Binding-site contacts:
Ligand atom O1P contacts residue TYR135 of chain 2.A at 3.7 Å.
Ligand atom O contacts residue LYS127 of chain 2.A at 3.8 Å.
Ligand atom CA contacts residue ASN231 of chain 2.A at 3.7 Å.
Ligand atom CD contacts residue GLU187 of chain 2.A at 3.5 Å.
Ligand atom CB contacts residue ASN231 of chain 2.A at 3.5 Å.
Ligand atom NH2 contacts residue ARG65 of chain 2.A at 3.0 Å (salt-bridge).
Ligand atom O2P contacts residue TYR135 of chain 2.A at 2.5 Å (h-bond).
Ligand atom N contacts residue ASN231 of chain 2.A at 2.7 Å (h-bond).
Ligand atom P contacts residue TYR135 of chain 2.A at 3.7 Å.
Ligand atom CG contacts residue ASN231 of chain 2.A at 3.7 Å.
Ligand atom NH2 contacts residue VAL183 of chain 2.A at 3.9 Å.
Ligand atom NE contacts residue ARG65 of chain 2.A at 3.8 Å.
Ligand atom CB contacts residue ASN231 of chain 2.A at 3.7 Å.
Ligand atom N contacts residue LEU234 of chain 2.A at 3.8 Å.
Ligand atom CE contacts residue LEU227 of chain 2.A at 3.6 Å (hydrophobic).
Ligand atom C contacts residue ASN231 of chain 2.A at 3.5 Å.
Ligand atom C contacts residue ASN180 of chain 2.A at 3.2 Å.
Ligand atom CZ contacts residue ARG65 of chain 2.A at 3.5 Å.
Ligand atom NE contacts residue GLU187 of chain 2.A at 2.8 Å (salt-bridge).
Ligand atom CB contacts residue ASN180 of chain 2.A at 3.6 Å.
Ligand atom P contacts residue ARG61 of chain 2.A at 3.7 Å.
Ligand atom NH2 contacts residue ARG134 of chain 2.A at 3.8 Å.
Ligand atom C contacts residue LYS127 of chain 2.A at 3.5 Å.
Ligand atom CA contacts residue ASN180 of chain 2.A at 3.4 Å.
Ligand atom O contacts residue ASN231 of chain 2.A at 3.1 Å (h-bond).
Ligand atom C contacts residue ASN180 of chain 2.A at 3.5 Å.
Ligand atom O contacts residue ASN180 of chain 2.A at 2.9 Å (h-bond).
Ligand atom CA contacts residue LEU179 of chain 2.A at 3.9 Å (hydrophobic).
Ligand atom CZ contacts residue GLU187 of chain 2.A at 3.3 Å.
Ligand atom CA contacts residue ASN180 of chain 2.A at 3.6 Å.
Ligand atom O2P contacts residue ARG134 of chain 2.A at 2.8 Å (salt-bridge).
Ligand atom CA contacts residue ASN231 of chain 2.A at 3.4 Å.
Ligand atom O contacts residue LEU179 of chain 2.A at 3.6 Å.
Ligand atom NH2 contacts residue ARG61 of chain 2.A at 3.7 Å.
Ligand atom O1P contacts residue ARG61 of chain 2.A at 2.5 Å (salt-bridge).
Ligand atom O3P contacts residue ARG61 of chain 2.A at 2.9 Å (salt-bridge).
Ligand atom NH2 contacts residue GLU187 of chain 2.A at 2.8 Å (salt-bridge).
Ligand atom O3P contacts residue ARG134 of chain 2.A at 2.9 Å (salt-bridge).
Ligand atom N contacts residue ASN180 of chain 2.A at 2.6 Å (h-bond).
Ligand atom O contacts residue VAL183 of chain 2.A at 3.4 Å.

Sequence of chain 2.A:
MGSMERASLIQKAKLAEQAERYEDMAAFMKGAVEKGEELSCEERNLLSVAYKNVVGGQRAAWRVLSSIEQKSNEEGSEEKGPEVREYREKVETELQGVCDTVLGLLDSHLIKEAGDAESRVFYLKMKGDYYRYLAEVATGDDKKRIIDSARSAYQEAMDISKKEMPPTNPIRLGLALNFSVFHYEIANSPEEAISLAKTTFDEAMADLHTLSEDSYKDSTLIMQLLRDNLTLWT

The protein below binds the small molecule below.
Small molecule (SMILES): CSCC[C@H](NC(=O)[C@H](CCCN=C(N)N)NC(=O)[C@@H](N)CCCN=C(N)N)C(=O)N[C@@H](COP(=O)(O)O)C(=O)N[C@H](C=O)CC(N)=O